The small molecule below binds the protein below.
Small molecule (SMILES): O=c1[nH]c(=O)c2[nH]c(=O)[nH]c2[nH]1

Binding-site contacts:
Ligand atom N1 contacts residue PHE914 of chain 1.B at 3.3 Å.
Ligand atom O11 contacts residue PHE914 of chain 1.B at 3.8 Å.
Ligand atom C6 contacts residue PHE1009 of chain 1.B at 3.7 Å (hydrophobic).
Ligand atom C2 contacts residue PHE914 of chain 1.B at 3.3 Å (hydrophobic).
Ligand atom C8 contacts residue PHE914 of chain 1.B at 3.6 Å (hydrophobic).
Ligand atom C6 contacts residue GLU802 of chain 1.B at 3.5 Å.
Ligand atom O13 contacts residue PHE1009 of chain 1.B at 3.7 Å.
Ligand atom O24 contacts residue ALA1079 of chain 1.B at 2.9 Å (h-bond).
Ligand atom N9 contacts residue ALA1079 of chain 1.B at 3.5 Å.
Ligand atom N9 contacts residue MOS1 of chain 1.V at 3.7 Å.
Ligand atom N3 contacts residue PHE914 of chain 1.B at 3.2 Å.
Ligand atom N7 contacts residue GLU802 of chain 1.B at 2.6 Å (salt-bridge).
Ligand atom O24 contacts residue MTE1 of chain 1.U at 2.7 Å (h-bond).
Ligand atom C2 contacts residue ARG880 of chain 1.B at 3.7 Å.
Ligand atom C5 contacts residue GLU802 of chain 1.B at 3.5 Å.
Ligand atom C5 contacts residue PHE914 of chain 1.B at 3.3 Å (hydrophobic).
Ligand atom N7 contacts residue ALA1078 of chain 1.B at 3.4 Å.
Ligand atom C8 contacts residue MOS1 of chain 1.V at 2.6 Å.
Ligand atom N9 contacts residue PHE914 of chain 1.B at 3.2 Å.
Ligand atom O11 contacts residue SER1008 of chain 1.B at 3.8 Å.
Ligand atom N1 contacts residue PHE1009 of chain 1.B at 3.5 Å.
Ligand atom C4 contacts residue ALA1079 of chain 1.B at 3.6 Å (hydrophobic).
Ligand atom C4 contacts residue PHE914 of chain 1.B at 3.2 Å (hydrophobic).
Ligand atom C8 contacts residue GLU1261 of chain 1.B at 3.2 Å.
Ligand atom C8 contacts residue ALA1079 of chain 1.B at 3.5 Å (hydrophobic).
Ligand atom O24 contacts residue GLU1261 of chain 1.B at 2.7 Å (salt-bridge).
Ligand atom N3 contacts residue ARG880 of chain 1.B at 3.4 Å (salt-bridge).
Ligand atom N7 contacts residue ALA1079 of chain 1.B at 3.7 Å.
Ligand atom C6 contacts residue PHE914 of chain 1.B at 3.3 Å (hydrophobic).
Ligand atom O11 contacts residue THR1010 of chain 1.B at 3.1 Å (h-bond).
Ligand atom O24 contacts residue MOS1 of chain 1.V at 2.0 Å.
Ligand atom O11 contacts residue PHE1009 of chain 1.B at 3.6 Å.
Ligand atom O13 contacts residue GLU802 of chain 1.B at 2.5 Å (salt-bridge).
Ligand atom O13 contacts residue PHE914 of chain 1.B at 3.5 Å.
Ligand atom N7 contacts residue MOS1 of chain 1.V at 3.7 Å.
Ligand atom N7 contacts residue PHE914 of chain 1.B at 3.4 Å.
Ligand atom O11 contacts residue ARG880 of chain 1.B at 2.9 Å (salt-bridge).
Ligand atom C8 contacts residue GLU802 of chain 1.B at 3.9 Å.
Ligand atom N9 contacts residue GLU1261 of chain 1.B at 2.9 Å (salt-bridge).
Ligand atom N3 contacts residue ALA1079 of chain 1.B at 3.5 Å.

Sequence of chain 1.B:
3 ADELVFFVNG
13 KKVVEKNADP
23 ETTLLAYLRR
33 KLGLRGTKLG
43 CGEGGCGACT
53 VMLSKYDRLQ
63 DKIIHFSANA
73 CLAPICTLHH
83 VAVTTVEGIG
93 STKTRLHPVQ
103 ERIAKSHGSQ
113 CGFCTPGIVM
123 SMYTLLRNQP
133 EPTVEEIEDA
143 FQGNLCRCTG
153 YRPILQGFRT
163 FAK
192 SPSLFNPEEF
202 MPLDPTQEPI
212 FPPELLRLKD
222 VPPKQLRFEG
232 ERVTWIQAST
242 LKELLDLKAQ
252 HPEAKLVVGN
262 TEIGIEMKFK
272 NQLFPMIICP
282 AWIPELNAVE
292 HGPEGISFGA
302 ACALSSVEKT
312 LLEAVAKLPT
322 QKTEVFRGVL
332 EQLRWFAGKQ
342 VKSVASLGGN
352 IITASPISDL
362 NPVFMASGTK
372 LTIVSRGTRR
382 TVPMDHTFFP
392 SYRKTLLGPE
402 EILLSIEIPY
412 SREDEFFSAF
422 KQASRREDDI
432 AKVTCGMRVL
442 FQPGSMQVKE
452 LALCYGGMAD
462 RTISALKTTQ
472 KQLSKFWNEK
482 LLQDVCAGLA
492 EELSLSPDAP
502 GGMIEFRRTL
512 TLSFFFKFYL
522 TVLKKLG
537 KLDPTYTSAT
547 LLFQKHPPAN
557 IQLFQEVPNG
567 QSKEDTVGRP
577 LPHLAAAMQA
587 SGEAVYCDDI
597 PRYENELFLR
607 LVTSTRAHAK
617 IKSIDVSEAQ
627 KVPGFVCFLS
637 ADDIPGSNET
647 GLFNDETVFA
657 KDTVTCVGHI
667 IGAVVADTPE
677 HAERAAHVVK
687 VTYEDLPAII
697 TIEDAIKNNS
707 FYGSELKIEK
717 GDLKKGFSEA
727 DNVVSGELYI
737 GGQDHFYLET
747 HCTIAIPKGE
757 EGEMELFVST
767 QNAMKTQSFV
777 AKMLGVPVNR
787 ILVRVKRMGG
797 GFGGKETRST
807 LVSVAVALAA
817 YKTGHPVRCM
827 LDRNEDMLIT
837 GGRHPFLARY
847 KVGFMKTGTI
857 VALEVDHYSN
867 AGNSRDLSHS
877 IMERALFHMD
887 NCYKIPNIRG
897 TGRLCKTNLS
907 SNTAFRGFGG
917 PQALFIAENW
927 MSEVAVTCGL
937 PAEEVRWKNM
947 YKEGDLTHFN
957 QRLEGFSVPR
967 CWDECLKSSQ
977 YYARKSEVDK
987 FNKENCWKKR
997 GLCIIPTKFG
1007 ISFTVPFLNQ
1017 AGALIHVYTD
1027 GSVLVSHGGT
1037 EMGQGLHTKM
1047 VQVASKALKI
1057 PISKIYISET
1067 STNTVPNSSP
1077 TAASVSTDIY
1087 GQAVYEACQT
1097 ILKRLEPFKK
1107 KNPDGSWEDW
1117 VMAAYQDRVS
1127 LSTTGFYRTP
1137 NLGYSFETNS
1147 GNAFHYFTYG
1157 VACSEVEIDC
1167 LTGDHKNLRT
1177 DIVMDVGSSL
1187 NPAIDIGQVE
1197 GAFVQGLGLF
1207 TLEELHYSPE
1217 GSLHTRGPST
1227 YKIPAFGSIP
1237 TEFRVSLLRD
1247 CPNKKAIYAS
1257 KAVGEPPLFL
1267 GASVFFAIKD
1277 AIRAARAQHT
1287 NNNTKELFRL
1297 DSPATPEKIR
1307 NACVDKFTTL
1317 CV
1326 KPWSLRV